Sequence of chain 1.B:
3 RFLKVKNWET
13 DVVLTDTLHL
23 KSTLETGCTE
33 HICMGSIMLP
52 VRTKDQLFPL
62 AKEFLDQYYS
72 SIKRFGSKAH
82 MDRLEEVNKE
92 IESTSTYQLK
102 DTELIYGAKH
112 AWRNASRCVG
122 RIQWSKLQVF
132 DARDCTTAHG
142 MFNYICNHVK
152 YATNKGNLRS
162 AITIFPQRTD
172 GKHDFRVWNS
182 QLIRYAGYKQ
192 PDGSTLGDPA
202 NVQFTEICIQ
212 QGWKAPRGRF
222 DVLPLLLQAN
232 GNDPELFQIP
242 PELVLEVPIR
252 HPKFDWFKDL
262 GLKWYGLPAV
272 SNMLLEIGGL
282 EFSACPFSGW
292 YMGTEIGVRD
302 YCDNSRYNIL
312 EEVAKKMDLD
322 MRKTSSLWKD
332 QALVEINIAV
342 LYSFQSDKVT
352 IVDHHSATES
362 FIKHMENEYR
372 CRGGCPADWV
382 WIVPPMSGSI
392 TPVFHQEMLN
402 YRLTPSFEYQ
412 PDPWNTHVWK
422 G

A small-molecule ligand and the protein it binds are described below.
Small molecule (SMILES): Nc1cccc(C[C@@H]2CNC[C@@H]2OCCNCCc2cccc(F)c2)n1

Binding-site contacts:
Ligand atom C5A contacts residue LEU41 of chain 1.B at 3.5 Å (hydrophobic).
Ligand atom N1A contacts residue TRP382 of chain 1.B at 3.8 Å.
Ligand atom N2 contacts residue HEM1 of chain 1.H at 2.8 Å (h-bond).
Ligand atom C3 contacts residue VAL271 of chain 1.B at 3.7 Å (hydrophobic).
Ligand atom C2 contacts residue GLN182 of chain 1.B at 3.3 Å.
Ligand atom C16 contacts residue HEM1 of chain 1.H at 3.8 Å.
Ligand atom C2 contacts residue HEM1 of chain 1.H at 3.7 Å.
Ligand atom C2A contacts residue HEM1 of chain 1.H at 3.5 Å.
Ligand atom C1 contacts residue GLN182 of chain 1.B at 3.5 Å.
Ligand atom C2' contacts residue HEM1 of chain 1.H at 3.7 Å.
Ligand atom C14 contacts residue GLY290 of chain 1.B at 3.8 Å.
Ligand atom C13 contacts residue GLY290 of chain 1.B at 3.9 Å.
Ligand atom C3 contacts residue GLU296 of chain 1.B at 3.6 Å.
Ligand atom C15 contacts residue HEM1 of chain 1.H at 3.6 Å.
Ligand atom C16 contacts residue GLU296 of chain 1.B at 3.1 Å.
Ligand atom O1 contacts residue HEM1 of chain 1.H at 3.3 Å (h-bond).
Ligand atom N6A contacts residue HEM1 of chain 1.H at 2.8 Å (h-bond).
Ligand atom N6A contacts residue ARG118 of chain 1.B at 3.5 Å (salt-bridge).
Ligand atom C15 contacts residue TRP291 of chain 1.B at 3.3 Å (hydrophobic).
Ligand atom C5' contacts residue TRP382 of chain 1.B at 3.4 Å (hydrophobic).
Ligand atom C4 contacts residue HEM1 of chain 1.H at 3.6 Å.
Ligand atom C5A contacts residue TYR410 of chain 1.B at 3.7 Å (hydrophobic).
Ligand atom F13 contacts residue HEM1 of chain 1.H at 3.6 Å.
Ligand atom C3 contacts residue HEM1 of chain 1.H at 3.8 Å.
Ligand atom C15 contacts residue GLU296 of chain 1.B at 3.6 Å.
Ligand atom C6A contacts residue HEM1 of chain 1.H at 3.4 Å.
Ligand atom F13 contacts residue GLY290 of chain 1.B at 3.1 Å.
Ligand atom C5' contacts residue H4B1 of chain 1.I at 3.3 Å.
Ligand atom C4 contacts residue VAL271 of chain 1.B at 3.8 Å (hydrophobic).
Ligand atom F13 contacts residue SER289 of chain 1.B at 3.5 Å.
Ligand atom C14 contacts residue HEM1 of chain 1.H at 3.5 Å.
Ligand atom C5' contacts residue HEM1 of chain 1.H at 3.5 Å.
Ligand atom F13 contacts residue PHE288 of chain 1.B at 3.7 Å.
Ligand atom C7A contacts residue HEM1 of chain 1.H at 3.6 Å.
Ligand atom C14 contacts residue TRP291 of chain 1.B at 3.6 Å (hydrophobic).
Ligand atom N1' contacts residue HEM1 of chain 1.H at 2.9 Å (h-bond).
Ligand atom N1A contacts residue HEM1 of chain 1.H at 2.6 Å (h-bond).
Ligand atom C1 contacts residue HEM1 of chain 1.H at 3.5 Å.
Ligand atom C14 contacts residue PRO269 of chain 1.B at 3.8 Å (hydrophobic).
Ligand atom N1' contacts residue H4B1 of chain 1.I at 2.9 Å (h-bond).